This protein binds this small molecule.
Small molecule (SMILES): CC(=O)N[C@@H]1[C@@H](O)[C@H](O)[C@@H](CO)O[C@H]1O

Binding-site contacts:
Ligand atom O5 contacts residue THR94 of chain 1.H at 4.2 Å.
Ligand atom C1 contacts residue THR94 of chain 1.H at 3.9 Å.
Ligand atom O5 contacts residue ASN92 of chain 1.H at 2.4 Å (h-bond).
Ligand atom C3 contacts residue THR94 of chain 1.H at 4.4 Å.
Ligand atom O6 contacts residue ILE122 of chain 1.H at 4.1 Å.
Ligand atom C7 contacts residue ASN92 of chain 1.H at 3.4 Å.
Ligand atom O5 contacts residue TYR119 of chain 1.H at 4.4 Å.
Ligand atom C5 contacts residue ASN92 of chain 1.H at 3.7 Å.
Ligand atom C1 contacts residue ASN92 of chain 1.H at 1.4 Å.
Ligand atom O5 contacts residue TRP95 of chain 1.H at 3.7 Å.
Ligand atom C5 contacts residue THR94 of chain 1.H at 4.0 Å.
Ligand atom C6 contacts residue TYR119 of chain 1.H at 3.3 Å (hydrophobic).
Ligand atom N2 contacts residue ASN92 of chain 1.H at 2.9 Å (h-bond).
Ligand atom C2 contacts residue ASN92 of chain 1.H at 2.5 Å.
Ligand atom C5 contacts residue TYR119 of chain 1.H at 4.4 Å (hydrophobic).
Ligand atom C4 contacts residue ASN92 of chain 1.H at 4.2 Å.
Ligand atom C1 contacts residue TRP95 of chain 1.H at 4.1 Å (hydrophobic).
Ligand atom O7 contacts residue ASN92 of chain 1.H at 3.5 Å (h-bond).
Ligand atom C3 contacts residue ASN92 of chain 1.H at 3.8 Å.
Ligand atom O6 contacts residue TYR119 of chain 1.H at 3.5 Å.
Ligand atom C8 contacts residue ASN92 of chain 1.H at 3.9 Å.

Sequence of chain 1.H:
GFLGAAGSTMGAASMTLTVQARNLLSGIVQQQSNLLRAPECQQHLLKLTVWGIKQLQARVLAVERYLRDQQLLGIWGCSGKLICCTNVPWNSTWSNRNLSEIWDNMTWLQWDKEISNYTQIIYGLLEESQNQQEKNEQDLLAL